Sequence of chain 1.F:
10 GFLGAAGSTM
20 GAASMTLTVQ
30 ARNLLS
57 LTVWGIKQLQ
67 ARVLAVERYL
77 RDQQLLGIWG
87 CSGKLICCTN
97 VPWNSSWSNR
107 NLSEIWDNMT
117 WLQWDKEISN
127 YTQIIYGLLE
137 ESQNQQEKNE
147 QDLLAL

A small-molecule ligand and the protein it binds are described below.
Small molecule (SMILES): CC(=O)N[C@@H]1[C@@H](O)[C@H](O)[C@@H](CO)O[C@H]1O

Binding-site contacts:
Ligand atom C3 contacts residue ASN126 of chain 1.F at 3.8 Å.
Ligand atom C7 contacts residue ASN126 of chain 1.F at 4.1 Å.
Ligand atom C5 contacts residue ASN126 of chain 1.F at 3.7 Å.
Ligand atom C4 contacts residue ASN126 of chain 1.F at 4.2 Å.
Ligand atom C8 contacts residue ASN126 of chain 1.F at 4.4 Å.
Ligand atom C2 contacts residue ASN126 of chain 1.F at 2.4 Å.
Ligand atom O5 contacts residue ASN126 of chain 1.F at 2.4 Å (h-bond).
Ligand atom C8 contacts residue GLU123 of chain 1.F at 4.5 Å.
Ligand atom C1 contacts residue ASN126 of chain 1.F at 1.4 Å.
Ligand atom N2 contacts residue ASN126 of chain 1.F at 2.8 Å (h-bond).